Sequence of chain 1.B:
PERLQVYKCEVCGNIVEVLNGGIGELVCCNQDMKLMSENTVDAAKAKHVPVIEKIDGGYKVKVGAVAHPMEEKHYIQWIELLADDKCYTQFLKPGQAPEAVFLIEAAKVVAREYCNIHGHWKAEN

Binding-site contacts:
Ligand atom C23 contacts residue ALA45 of chain 1.B at 3.7 Å (hydrophobic).
Ligand atom N25 contacts residue HIS119 of chain 1.B at 3.4 Å.
Ligand atom N24 contacts residue HIS119 of chain 1.B at 3.2 Å (h-bond).
Ligand atom N21 contacts residue HIS49 of chain 1.B at 4.0 Å.
Ligand atom C24 contacts residue HIS75 of chain 1.B at 3.3 Å.
Ligand atom C23 contacts residue LYS48 of chain 1.B at 3.5 Å.
Ligand atom N21 contacts residue ALA44 of chain 1.B at 3.7 Å.
Ligand atom C22 contacts residue PRO70 of chain 1.B at 4.4 Å (hydrophobic).
Ligand atom C26 contacts residue ALA45 of chain 1.B at 4.1 Å (hydrophobic).
Ligand atom N25 contacts residue HIS75 of chain 1.B at 3.8 Å.
Ligand atom N24 contacts residue PRO70 of chain 1.B at 4.3 Å.
Ligand atom C24 contacts residue FE1 of chain 1.H at 3.3 Å.
Ligand atom C21 contacts residue HIS119 of chain 1.B at 3.5 Å.
Ligand atom N23 contacts residue ALA45 of chain 1.B at 3.2 Å.
Ligand atom C21 contacts residue HIS75 of chain 1.B at 3.8 Å.
Ligand atom N21 contacts residue ALA45 of chain 1.B at 3.4 Å (h-bond).
Ligand atom C26 contacts residue HIS49 of chain 1.B at 4.0 Å.
Ligand atom C24 contacts residue HIS49 of chain 1.B at 3.4 Å.
Ligand atom N21 contacts residue HIS119 of chain 1.B at 3.7 Å.
Ligand atom C22 contacts residue LYS48 of chain 1.B at 3.6 Å.
Ligand atom C24 contacts residue HIS69 of chain 1.B at 4.1 Å.
Ligand atom N24 contacts residue HIS49 of chain 1.B at 2.9 Å.
Ligand atom N23 contacts residue LYS48 of chain 1.B at 3.1 Å.
Ligand atom N22 contacts residue PRO70 of chain 1.B at 3.9 Å.
Ligand atom N24 contacts residue FE1 of chain 1.H at 2.2 Å.
Ligand atom C24 contacts residue HIS119 of chain 1.B at 3.5 Å.
Ligand atom N22 contacts residue LYS48 of chain 1.B at 2.9 Å (salt-bridge).
Ligand atom N24 contacts residue HIS69 of chain 1.B at 3.0 Å (h-bond).
Ligand atom N24 contacts residue HIS75 of chain 1.B at 3.0 Å.
Ligand atom C26 contacts residue HIS119 of chain 1.B at 3.9 Å.

A small-molecule ligand and the protein it binds are described below.
Small molecule (SMILES): N#C[Fe](C#N)(C#N)(C#N)(C#N)C#N